Sequence of chain 1.B:
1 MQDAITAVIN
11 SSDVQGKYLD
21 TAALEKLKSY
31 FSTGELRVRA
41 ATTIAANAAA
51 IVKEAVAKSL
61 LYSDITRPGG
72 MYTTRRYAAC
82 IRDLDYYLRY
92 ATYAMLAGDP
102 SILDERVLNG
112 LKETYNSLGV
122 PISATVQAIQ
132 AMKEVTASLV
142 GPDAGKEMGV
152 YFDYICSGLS

Binding-site contacts:
Ligand atom NA contacts residue ASP84 of chain 1.B at 2.8 Å (salt-bridge).
Ligand atom CMA contacts residue THR25 of chain 1.G at 3.5 Å.
Ligand atom CBA contacts residue THR25 of chain 1.G at 3.5 Å.
Ligand atom C4A contacts residue ARG83 of chain 1.B at 3.5 Å.
Ligand atom O2A contacts residue ARG83 of chain 1.B at 3.4 Å (salt-bridge).
Ligand atom CMB contacts residue TYR88 of chain 1.B at 3.4 Å (hydrophobic).
Ligand atom C2C contacts residue CYS81 of chain 1.B at 3.4 Å (hydrophobic).
Ligand atom OC contacts residue PRO122 of chain 1.B at 3.4 Å.
Ligand atom OB contacts residue ARG20 of chain 1.G at 3.5 Å.
Ligand atom NB contacts residue TYR87 of chain 1.B at 3.5 Å.
Ligand atom CMD contacts residue ARG77 of chain 1.B at 3.4 Å.
Ligand atom CAC contacts residue CYS81 of chain 1.B at 1.8 Å (hydrophobic).
Ligand atom C3C contacts residue CYS81 of chain 1.B at 2.6 Å (hydrophobic).
Ligand atom CAB contacts residue ARG107 of chain 1.B at 3.5 Å.
Ligand atom CGA contacts residue ARG83 of chain 1.B at 3.5 Å.
Ligand atom CMD contacts residue MEN71 of chain 1.B at 3.2 Å.
Ligand atom O1D contacts residue ARG77 of chain 1.B at 3.0 Å (salt-bridge).
Ligand atom C4A contacts residue ASP84 of chain 1.B at 3.5 Å.
Ligand atom CBB contacts residue ARG107 of chain 1.B at 3.2 Å.
Ligand atom CAA contacts residue LEU119 of chain 1.B at 3.5 Å (hydrophobic).
Ligand atom NA contacts residue TYR116 of chain 1.B at 3.5 Å.
Ligand atom C4B contacts residue TYR87 of chain 1.B at 3.5 Å (hydrophobic).
Ligand atom CHB contacts residue ASP84 of chain 1.B at 3.5 Å.
Ligand atom O1A contacts residue ARG83 of chain 1.B at 2.9 Å (salt-bridge).
Ligand atom NC contacts residue MEN71 of chain 1.B at 3.0 Å (h-bond).
Ligand atom OB contacts residue GLU21 of chain 1.G at 3.1 Å (salt-bridge).
Ligand atom OC contacts residue MEN71 of chain 1.B at 3.3 Å.
Ligand atom CHD contacts residue CYS81 of chain 1.B at 3.5 Å (hydrophobic).
Ligand atom CMB contacts residue LEU112 of chain 1.B at 3.4 Å (hydrophobic).
Ligand atom C4C contacts residue CYS81 of chain 1.B at 3.4 Å (hydrophobic).
Ligand atom C1A contacts residue ARG83 of chain 1.B at 3.2 Å.
Ligand atom ND contacts residue ASP84 of chain 1.B at 2.8 Å (salt-bridge).
Ligand atom CBC contacts residue CYS81 of chain 1.B at 2.6 Å (hydrophobic).
Ligand atom CMC contacts residue ALA125 of chain 1.B at 3.5 Å (hydrophobic).
Ligand atom OB contacts residue LEU22 of chain 1.G at 2.9 Å (h-bond).
Ligand atom O1A contacts residue SER12 of chain 1.G at 3.5 Å.
Ligand atom C4B contacts residue LEU22 of chain 1.G at 3.2 Å (hydrophobic).
Ligand atom CHA contacts residue ARG83 of chain 1.B at 3.5 Å.
Ligand atom O2D contacts residue ARG76 of chain 1.B at 2.8 Å (salt-bridge).
Ligand atom NA contacts residue ARG83 of chain 1.B at 3.1 Å (salt-bridge).

Sequence of chain 1.G:
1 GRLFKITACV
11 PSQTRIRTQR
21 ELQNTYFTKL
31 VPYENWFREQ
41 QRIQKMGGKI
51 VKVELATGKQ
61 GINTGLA

A protein and the small-molecule ligand that binds it are described below.
Small molecule (SMILES): C=CC1=C(C)/C(=C/c2[nH]c(/C=C3\N=C(/C=C4\NC(=O)C(C)=C4C=C)C(C)=C3CCC(=O)O)c(CCC(=O)O)c2C)NC1=O